A protein and the small-molecule ligand that binds it are described below.
Small molecule (SMILES): CC(=O)N[C@@H]1[C@@H](O)[C@H](O)[C@@H](CO)O[C@H]1O

Binding-site contacts:
Ligand atom O6 contacts residue GLU119 of chain 3.A at 4.1 Å.
Ligand atom C5 contacts residue ASN81 of chain 3.A at 3.9 Å.
Ligand atom N2 contacts residue ASN81 of chain 3.A at 2.5 Å (h-bond).
Ligand atom C8 contacts residue ASN81 of chain 3.A at 4.1 Å.
Ligand atom O5 contacts residue PHE120 of chain 3.A at 4.0 Å.
Ligand atom C2 contacts residue ASN81 of chain 3.A at 2.3 Å.
Ligand atom O7 contacts residue ASN81 of chain 3.A at 3.4 Å (h-bond).
Ligand atom C4 contacts residue ASN81 of chain 3.A at 4.2 Å.
Ligand atom C5 contacts residue PHE120 of chain 3.A at 3.5 Å (hydrophobic).
Ligand atom C6 contacts residue ILE121 of chain 3.A at 3.7 Å (hydrophobic).
Ligand atom C3 contacts residue ASN81 of chain 3.A at 3.6 Å.
Ligand atom C2 contacts residue PHE120 of chain 3.A at 4.4 Å (hydrophobic).
Ligand atom C5 contacts residue GLU119 of chain 3.A at 4.3 Å.
Ligand atom C3 contacts residue PHE120 of chain 3.A at 3.8 Å (hydrophobic).
Ligand atom C4 contacts residue PHE120 of chain 3.A at 4.2 Å (hydrophobic).
Ligand atom C7 contacts residue ASN81 of chain 3.A at 3.0 Å.
Ligand atom C6 contacts residue GLU119 of chain 3.A at 3.9 Å.
Ligand atom C1 contacts residue PHE120 of chain 3.A at 3.7 Å (hydrophobic).
Ligand atom O5 contacts residue GLU119 of chain 3.A at 3.9 Å.
Ligand atom C1 contacts residue ASN81 of chain 3.A at 1.5 Å.
Ligand atom C8 contacts residue GLN80 of chain 3.A at 3.5 Å.
Ligand atom O5 contacts residue ASN81 of chain 3.A at 2.5 Å (h-bond).
Ligand atom C5 contacts residue ILE121 of chain 3.A at 4.2 Å (hydrophobic).

Sequence of chain 3.A:
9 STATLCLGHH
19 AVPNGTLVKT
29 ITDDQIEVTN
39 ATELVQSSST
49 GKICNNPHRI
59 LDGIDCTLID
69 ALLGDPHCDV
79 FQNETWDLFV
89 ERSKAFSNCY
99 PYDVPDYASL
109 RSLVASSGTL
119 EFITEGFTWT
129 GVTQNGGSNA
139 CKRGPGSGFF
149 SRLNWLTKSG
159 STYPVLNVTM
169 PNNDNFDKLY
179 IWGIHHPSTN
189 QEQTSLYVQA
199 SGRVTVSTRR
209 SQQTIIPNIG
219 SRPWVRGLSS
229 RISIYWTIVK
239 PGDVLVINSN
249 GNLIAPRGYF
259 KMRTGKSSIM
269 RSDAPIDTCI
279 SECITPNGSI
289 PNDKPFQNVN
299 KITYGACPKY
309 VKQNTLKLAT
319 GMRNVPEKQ